Binding-site contacts:
Ligand atom NE contacts residue VAL893 of chain 1.C at 3.9 Å.
Ligand atom N contacts residue ASP1041 of chain 1.C at 3.6 Å.
Ligand atom N contacts residue HIS1039 of chain 1.C at 4.1 Å.
Ligand atom OXT contacts residue THR1042 of chain 1.C at 2.8 Å (h-bond).
Ligand atom CG contacts residue GLU892 of chain 1.C at 4.0 Å.
Ligand atom CG contacts residue LEU895 of chain 1.C at 3.9 Å (hydrophobic).
Ligand atom NE contacts residue ALA793 of chain 1.C at 4.0 Å.
Ligand atom CA contacts residue TYR1040 of chain 1.C at 3.7 Å (hydrophobic).
Ligand atom C contacts residue ASP1041 of chain 1.C at 4.0 Å.
Ligand atom O contacts residue THR1043 of chain 1.C at 4.3 Å.
Ligand atom CD contacts residue ASP791 of chain 1.C at 3.2 Å.
Ligand atom NE contacts residue ASP791 of chain 1.C at 2.9 Å (salt-bridge).
Ligand atom CA contacts residue LEU907 of chain 1.C at 4.4 Å (hydrophobic).
Ligand atom CB contacts residue LEU907 of chain 1.C at 4.1 Å (hydrophobic).
Ligand atom O contacts residue ASP1041 of chain 1.C at 3.2 Å.
Ligand atom C contacts residue THR1042 of chain 1.C at 3.5 Å.
Ligand atom OXT contacts residue TYR1040 of chain 1.C at 4.2 Å.
Ligand atom NE contacts residue SER792 of chain 1.C at 4.2 Å.
Ligand atom OXT contacts residue LEU907 of chain 1.C at 3.4 Å.
Ligand atom C contacts residue LEU907 of chain 1.C at 3.6 Å (hydrophobic).
Ligand atom NE contacts residue GLU892 of chain 1.C at 2.7 Å (salt-bridge).
Ligand atom C contacts residue TYR1040 of chain 1.C at 3.7 Å (hydrophobic).
Ligand atom O contacts residue THR1042 of chain 1.C at 2.7 Å (h-bond).
Ligand atom NE contacts residue LEU907 of chain 1.C at 4.4 Å.
Ligand atom CB contacts residue GLU783 of chain 1.C at 3.9 Å.
Ligand atom CD contacts residue LEU907 of chain 1.C at 3.5 Å (hydrophobic).
Ligand atom CG contacts residue LEU907 of chain 1.C at 4.2 Å (hydrophobic).
Ligand atom CD contacts residue GLU892 of chain 1.C at 3.8 Å.
Ligand atom O contacts residue TYR1040 of chain 1.C at 3.8 Å.
Ligand atom CD contacts residue LEU895 of chain 1.C at 4.1 Å (hydrophobic).
Ligand atom NE contacts residue GLU783 of chain 1.C at 2.7 Å (salt-bridge).
Ligand atom CD contacts residue VAL893 of chain 1.C at 4.0 Å (hydrophobic).
Ligand atom CD contacts residue GLU783 of chain 1.C at 3.3 Å.
Ligand atom O contacts residue LEU907 of chain 1.C at 3.8 Å.
Ligand atom CG contacts residue GLU783 of chain 1.C at 4.1 Å.
Ligand atom N contacts residue TYR1040 of chain 1.C at 2.6 Å (h-bond).
Ligand atom OXT contacts residue ASP1041 of chain 1.C at 4.5 Å.

This protein binds this small molecule.
Small molecule (SMILES): NCCC[C@H](N)C(=O)O

Sequence of chain 1.C:
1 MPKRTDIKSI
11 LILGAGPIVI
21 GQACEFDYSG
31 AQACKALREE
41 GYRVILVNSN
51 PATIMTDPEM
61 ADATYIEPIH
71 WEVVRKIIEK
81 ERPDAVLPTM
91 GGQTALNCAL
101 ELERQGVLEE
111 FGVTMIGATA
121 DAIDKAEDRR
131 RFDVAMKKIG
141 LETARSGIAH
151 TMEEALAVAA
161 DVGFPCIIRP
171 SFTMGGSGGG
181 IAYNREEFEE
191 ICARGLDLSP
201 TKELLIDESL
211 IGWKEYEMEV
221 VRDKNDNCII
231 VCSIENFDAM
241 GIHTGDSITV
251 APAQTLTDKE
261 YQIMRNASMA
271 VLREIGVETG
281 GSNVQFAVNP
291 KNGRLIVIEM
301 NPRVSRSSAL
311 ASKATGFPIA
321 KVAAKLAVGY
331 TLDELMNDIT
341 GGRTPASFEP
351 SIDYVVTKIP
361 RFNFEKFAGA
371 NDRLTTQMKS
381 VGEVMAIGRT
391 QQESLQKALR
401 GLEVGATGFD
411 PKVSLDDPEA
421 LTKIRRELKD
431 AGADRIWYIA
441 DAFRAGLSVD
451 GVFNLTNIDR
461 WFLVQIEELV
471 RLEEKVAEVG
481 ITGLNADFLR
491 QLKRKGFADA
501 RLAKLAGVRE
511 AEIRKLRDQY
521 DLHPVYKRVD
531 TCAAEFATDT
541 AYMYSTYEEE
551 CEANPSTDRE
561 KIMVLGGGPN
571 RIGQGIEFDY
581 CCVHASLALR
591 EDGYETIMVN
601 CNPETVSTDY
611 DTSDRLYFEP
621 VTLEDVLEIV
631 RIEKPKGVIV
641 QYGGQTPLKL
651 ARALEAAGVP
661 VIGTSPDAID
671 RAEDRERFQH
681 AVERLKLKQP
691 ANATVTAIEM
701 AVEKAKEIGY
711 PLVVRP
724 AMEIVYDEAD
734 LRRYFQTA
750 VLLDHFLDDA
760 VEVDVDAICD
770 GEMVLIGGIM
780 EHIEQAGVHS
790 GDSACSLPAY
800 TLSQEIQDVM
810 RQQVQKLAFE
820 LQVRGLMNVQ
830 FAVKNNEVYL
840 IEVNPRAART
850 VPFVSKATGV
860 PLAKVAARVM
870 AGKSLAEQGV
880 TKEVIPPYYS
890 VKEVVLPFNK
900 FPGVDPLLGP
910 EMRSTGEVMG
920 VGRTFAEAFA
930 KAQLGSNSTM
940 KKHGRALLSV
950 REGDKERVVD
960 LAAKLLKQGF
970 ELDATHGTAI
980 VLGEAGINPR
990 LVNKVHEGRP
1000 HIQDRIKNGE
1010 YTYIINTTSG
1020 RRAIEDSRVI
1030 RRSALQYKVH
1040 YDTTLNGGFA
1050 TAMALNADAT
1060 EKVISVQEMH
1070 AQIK